Sequence of chain 2.A:
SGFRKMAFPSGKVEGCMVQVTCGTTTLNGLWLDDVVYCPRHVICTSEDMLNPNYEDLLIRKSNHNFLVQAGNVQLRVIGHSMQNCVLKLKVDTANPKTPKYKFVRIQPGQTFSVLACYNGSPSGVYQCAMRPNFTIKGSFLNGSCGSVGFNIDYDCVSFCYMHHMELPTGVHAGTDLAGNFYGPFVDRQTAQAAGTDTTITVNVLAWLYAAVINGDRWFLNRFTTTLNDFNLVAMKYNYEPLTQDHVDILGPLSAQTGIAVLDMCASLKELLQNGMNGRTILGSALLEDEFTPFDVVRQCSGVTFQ

Binding-site contacts:
Ligand atom C22 contacts residue ASN142 of chain 1.A at 3.3 Å.
Ligand atom C13 contacts residue HIS164 of chain 1.A at 3.3 Å.
Ligand atom N10 contacts residue GLU166 of chain 1.A at 2.8 Å (salt-bridge).
Ligand atom N23 contacts residue PHE140 of chain 1.A at 3.3 Å (h-bond).
Ligand atom O26 contacts residue HIS163 of chain 1.A at 2.7 Å (h-bond).
Ligand atom O33 contacts residue MET165 of chain 1.A at 3.0 Å.
Ligand atom C31 contacts residue GLU166 of chain 1.A at 3.3 Å.
Ligand atom C11 contacts residue GLU166 of chain 1.A at 3.6 Å.
Ligand atom C19 contacts residue CYS145 of chain 1.A at 3.2 Å (hydrophobic).
Ligand atom N16 contacts residue HIS164 of chain 1.A at 3.1 Å (h-bond).
Ligand atom C5 contacts residue THR190 of chain 1.A at 3.2 Å.
Ligand atom C6 contacts residue ALA191 of chain 1.A at 3.4 Å (hydrophobic).
Ligand atom C24 contacts residue HIS163 of chain 1.A at 3.6 Å.
Ligand atom C9 contacts residue MET165 of chain 1.A at 3.4 Å (hydrophobic).
Ligand atom C24 contacts residue GLU166 of chain 1.A at 3.5 Å.
Ligand atom O26 contacts residue GLU166 of chain 1.A at 3.1 Å (salt-bridge).
Ligand atom O9 contacts residue GLY143 of chain 1.A at 3.4 Å (h-bond).
Ligand atom N23 contacts residue GLU166 of chain 1.A at 3.3 Å (salt-bridge).
Ligand atom N16 contacts residue CYS145 of chain 1.A at 3.0 Å (h-bond).
Ligand atom N10 contacts residue MET165 of chain 1.A at 3.6 Å.
Ligand atom C13 contacts residue HIS41 of chain 1.A at 3.6 Å.
Ligand atom O9 contacts residue SER144 of chain 1.A at 3.5 Å (h-bond).
Ligand atom C3 contacts residue PRO168 of chain 1.A at 3.3 Å (hydrophobic).
Ligand atom C37 contacts residue ASP187 of chain 1.A at 3.6 Å.
Ligand atom C8 contacts residue CYS145 of chain 1.A at 1.8 Å (hydrophobic).
Ligand atom O9 contacts residue CYS145 of chain 1.A at 2.6 Å (h-bond).
Ligand atom O33 contacts residue GLU166 of chain 1.A at 2.8 Å (salt-bridge).
Ligand atom C1 contacts residue ALA191 of chain 1.A at 3.7 Å (hydrophobic).
Ligand atom C8 contacts residue HIS41 of chain 1.A at 3.6 Å.
Ligand atom O29 contacts residue GLN189 of chain 1.A at 2.9 Å (h-bond).
Ligand atom C17 contacts residue CYS145 of chain 1.A at 2.8 Å (hydrophobic).
Ligand atom C22 contacts residue LEU141 of chain 1.A at 3.5 Å (hydrophobic).
Ligand atom C5 contacts residue ALA191 of chain 1.A at 3.6 Å (hydrophobic).
Ligand atom C21 contacts residue ASN142 of chain 1.A at 3.2 Å.
Ligand atom C37 contacts residue HIS41 of chain 1.A at 3.5 Å.
Ligand atom O8 contacts residue MET165 of chain 1.A at 3.0 Å.
Ligand atom O26 contacts residue HIS172 of chain 1.A at 3.6 Å.
Ligand atom O26 contacts residue MET165 of chain 1.A at 3.4 Å.
Ligand atom C6 contacts residue THR190 of chain 1.A at 3.5 Å.
Ligand atom C14 contacts residue HIS164 of chain 1.A at 3.6 Å.

Sequence of chain 1.A:
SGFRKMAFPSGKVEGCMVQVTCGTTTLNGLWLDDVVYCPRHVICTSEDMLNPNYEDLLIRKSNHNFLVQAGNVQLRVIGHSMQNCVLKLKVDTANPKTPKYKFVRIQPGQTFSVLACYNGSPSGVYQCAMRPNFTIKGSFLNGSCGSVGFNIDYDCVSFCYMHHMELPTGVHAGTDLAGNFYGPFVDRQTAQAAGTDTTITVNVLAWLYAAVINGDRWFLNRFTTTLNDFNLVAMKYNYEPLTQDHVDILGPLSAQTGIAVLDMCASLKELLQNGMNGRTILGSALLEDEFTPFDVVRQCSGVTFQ

A small-molecule ligand and the protein it binds are described below.
Small molecule (SMILES): CC(C)(C)C[C@H](NC(=O)[C@@H](NC(=O)OCc1ccccc1)C(C)(C)C)C(=O)N[C@H](CO)C[C@@H]1CCNC1=O